A small-molecule ligand and the protein it binds are described below.
Small molecule (SMILES): NCC(=O)O

Binding-site contacts:
Ligand atom O contacts residue PHE106 of chain 1.M at 4.3 Å.
Ligand atom C contacts residue THR232 of chain 1.I at 3.5 Å.
Ligand atom N contacts residue PHE187 of chain 1.I at 3.1 Å (h-bond).
Ligand atom OXT contacts residue SER174 of chain 1.M at 4.3 Å.
Ligand atom O contacts residue SER174 of chain 1.M at 2.6 Å (h-bond).
Ligand atom OXT contacts residue PHE235 of chain 1.I at 3.4 Å.
Ligand atom OXT contacts residue LEU162 of chain 1.M at 3.0 Å.
Ligand atom OXT contacts residue THR232 of chain 1.I at 2.4 Å (h-bond).
Ligand atom O contacts residue THR232 of chain 1.I at 4.0 Å.
Ligand atom C contacts residue PHE187 of chain 1.I at 4.4 Å (hydrophobic).
Ligand atom CA contacts residue ARG108 of chain 1.M at 4.3 Å.
Ligand atom C contacts residue SER174 of chain 1.M at 3.5 Å.
Ligand atom CA contacts residue PHE106 of chain 1.M at 4.2 Å (hydrophobic).
Ligand atom O contacts residue ARG108 of chain 1.M at 2.9 Å (salt-bridge).
Ligand atom CA contacts residue LEU162 of chain 1.M at 4.2 Å (hydrophobic).
Ligand atom C contacts residue PHE235 of chain 1.I at 4.4 Å (hydrophobic).
Ligand atom CA contacts residue PHE187 of chain 1.I at 3.3 Å (hydrophobic).
Ligand atom OXT contacts residue ARG108 of chain 1.M at 3.9 Å.
Ligand atom N contacts residue TYR230 of chain 1.I at 4.0 Å.
Ligand atom C contacts residue ARG108 of chain 1.M at 3.5 Å.
Ligand atom CA contacts residue SER174 of chain 1.M at 4.1 Å.
Ligand atom OXT contacts residue TYR230 of chain 1.I at 4.3 Å.
Ligand atom N contacts residue LEU162 of chain 1.M at 4.4 Å.
Ligand atom O contacts residue LEU162 of chain 1.M at 3.6 Å.
Ligand atom C contacts residue LEU162 of chain 1.M at 3.3 Å (hydrophobic).
Ligand atom CA contacts residue TYR230 of chain 1.I at 4.3 Å (hydrophobic).
Ligand atom N contacts residue PHE235 of chain 1.I at 3.8 Å.

Sequence of chain 1.I:
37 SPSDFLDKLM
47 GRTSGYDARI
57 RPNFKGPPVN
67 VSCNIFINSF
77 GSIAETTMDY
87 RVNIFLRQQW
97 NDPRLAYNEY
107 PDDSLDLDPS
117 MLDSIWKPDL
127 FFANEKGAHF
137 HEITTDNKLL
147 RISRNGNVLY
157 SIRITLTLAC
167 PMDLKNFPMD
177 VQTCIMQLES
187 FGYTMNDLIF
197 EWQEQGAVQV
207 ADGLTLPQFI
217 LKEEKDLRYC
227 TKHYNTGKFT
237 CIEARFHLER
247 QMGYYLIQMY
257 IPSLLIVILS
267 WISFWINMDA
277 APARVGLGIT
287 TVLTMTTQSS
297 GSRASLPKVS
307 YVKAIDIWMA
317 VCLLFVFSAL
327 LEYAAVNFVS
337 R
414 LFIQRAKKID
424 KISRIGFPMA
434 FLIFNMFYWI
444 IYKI

Sequence of chain 1.M:
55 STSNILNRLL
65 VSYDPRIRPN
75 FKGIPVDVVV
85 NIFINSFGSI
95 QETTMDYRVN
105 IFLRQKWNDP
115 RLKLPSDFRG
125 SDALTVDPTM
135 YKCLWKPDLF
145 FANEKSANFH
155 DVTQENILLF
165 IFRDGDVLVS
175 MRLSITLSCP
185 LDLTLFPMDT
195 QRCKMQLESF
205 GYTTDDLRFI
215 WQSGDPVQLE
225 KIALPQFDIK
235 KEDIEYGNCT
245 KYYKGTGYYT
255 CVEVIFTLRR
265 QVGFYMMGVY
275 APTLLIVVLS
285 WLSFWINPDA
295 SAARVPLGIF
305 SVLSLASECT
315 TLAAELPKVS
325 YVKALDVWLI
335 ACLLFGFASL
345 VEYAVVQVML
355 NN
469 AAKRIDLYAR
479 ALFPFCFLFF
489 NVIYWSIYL